Binding-site contacts:
Ligand atom N9 contacts residue VAL228 of chain 1.B at 3.5 Å.
Ligand atom O3 contacts residue NAP1 of chain 1.G at 3.2 Å.
Ligand atom N6 contacts residue TRP227 of chain 1.B at 3.5 Å.
Ligand atom C15 contacts residue PHE306 of chain 1.B at 3.5 Å (hydrophobic).
Ligand atom O4 contacts residue NAP1 of chain 1.G at 3.0 Å (h-bond).
Ligand atom C26 contacts residue NAP1 of chain 1.G at 3.6 Å.
Ligand atom N9 contacts residue PHE306 of chain 1.B at 3.8 Å.
Ligand atom O4 contacts residue TYR55 of chain 1.B at 2.4 Å (h-bond).
Ligand atom C19 contacts residue NAP1 of chain 1.G at 3.1 Å.
Ligand atom C22 contacts residue TYR55 of chain 1.B at 3.8 Å (hydrophobic).
Ligand atom C21 contacts residue LEU54 of chain 1.B at 3.8 Å (hydrophobic).
Ligand atom C21 contacts residue NAP1 of chain 1.G at 3.4 Å.
Ligand atom O5 contacts residue NAP1 of chain 1.G at 3.2 Å.
Ligand atom N6 contacts residue ASP224 of chain 1.B at 3.4 Å.
Ligand atom C16 contacts residue TRP227 of chain 1.B at 3.5 Å (hydrophobic).
Ligand atom N8 contacts residue TYR55 of chain 1.B at 3.5 Å (h-bond).
Ligand atom C21 contacts residue HIS117 of chain 1.B at 3.8 Å.
Ligand atom C14 contacts residue TRP227 of chain 1.B at 3.5 Å (hydrophobic).
Ligand atom O1 contacts residue TRP227 of chain 1.B at 3.6 Å.
Ligand atom O2 contacts residue HIS117 of chain 1.B at 3.0 Å (h-bond).
Ligand atom C27 contacts residue LEU54 of chain 1.B at 3.7 Å (hydrophobic).
Ligand atom O3 contacts residue TYR55 of chain 1.B at 2.6 Å (h-bond).
Ligand atom N10 contacts residue TYR216 of chain 1.B at 3.3 Å (h-bond).
Ligand atom C27 contacts residue DMF1 of chain 1.J at 3.8 Å.
Ligand atom N7 contacts residue TRP227 of chain 1.B at 3.2 Å.
Ligand atom C22 contacts residue NAP1 of chain 1.G at 3.2 Å.
Ligand atom O2 contacts residue LEU54 of chain 1.B at 3.7 Å.
Ligand atom C26 contacts residue DMF1 of chain 1.J at 3.6 Å.
Ligand atom C18 contacts residue NAP1 of chain 1.G at 3.5 Å.
Ligand atom C26 contacts residue DMF1 of chain 1.I at 3.7 Å.
Ligand atom N10 contacts residue PHE306 of chain 1.B at 3.4 Å.
Ligand atom O1 contacts residue VAL228 of chain 1.B at 3.8 Å.
Ligand atom C25 contacts residue TRP227 of chain 1.B at 3.5 Å (hydrophobic).
Ligand atom N10 contacts residue DMF1 of chain 1.I at 3.2 Å.
Ligand atom O2 contacts residue NAP1 of chain 1.G at 3.2 Å (h-bond).
Ligand atom C23 contacts residue PHE306 of chain 1.B at 3.4 Å (hydrophobic).
Ligand atom N8 contacts residue NAP1 of chain 1.G at 3.0 Å.
Ligand atom O3 contacts residue HIS117 of chain 1.B at 2.6 Å (h-bond).
Ligand atom O5 contacts residue TYR24 of chain 1.B at 3.3 Å.
Ligand atom C22 contacts residue HIS117 of chain 1.B at 3.6 Å.

Sequence of chain 1.B:
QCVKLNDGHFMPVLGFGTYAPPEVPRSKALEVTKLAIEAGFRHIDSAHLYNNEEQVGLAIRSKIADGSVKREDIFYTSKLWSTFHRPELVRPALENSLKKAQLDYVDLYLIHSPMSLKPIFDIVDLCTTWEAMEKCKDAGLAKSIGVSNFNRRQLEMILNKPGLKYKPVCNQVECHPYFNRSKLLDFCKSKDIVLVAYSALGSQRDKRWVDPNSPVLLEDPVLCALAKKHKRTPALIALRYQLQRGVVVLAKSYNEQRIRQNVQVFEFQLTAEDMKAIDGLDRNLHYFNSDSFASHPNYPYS

The protein below binds the small molecule below.
Small molecule (SMILES): CCCc1n[nH]c2c1[C@@H](c1cc(OC)c(O)c([N+](=O)[O-])c1)C(C#N)=C(N)O2